Binding-site contacts:
Ligand atom O2 contacts residue ASN103 of chain 1.D at 3.7 Å.
Ligand atom O3 contacts residue GLU102 of chain 1.D at 3.8 Å.
Ligand atom C8 contacts residue TYR140 of chain 1.D at 3.9 Å (hydrophobic).
Ligand atom C8 contacts residue THR199 of chain 1.D at 3.7 Å.
Ligand atom O7 contacts residue LYS98 of chain 1.D at 3.7 Å.
Ligand atom C7 contacts residue ARG165 of chain 1.D at 3.3 Å.
Ligand atom C8 contacts residue ASN103 of chain 1.D at 3.3 Å.
Ligand atom O7 contacts residue TYR140 of chain 1.D at 2.5 Å (h-bond).
Ligand atom O2 contacts residue ASN103 of chain 1.D at 3.0 Å (h-bond).
Ligand atom C6 contacts residue LEU163 of chain 1.D at 3.8 Å (hydrophobic).
Ligand atom O2 contacts residue TYR171 of chain 1.D at 3.3 Å (h-bond).
Ligand atom O7 contacts residue VAL154 of chain 1.D at 3.5 Å.
Ligand atom O7 contacts residue PHE162 of chain 1.D at 3.6 Å.
Ligand atom C2 contacts residue TYR171 of chain 1.D at 3.9 Å (hydrophobic).
Ligand atom C7 contacts residue LYS98 of chain 1.D at 3.5 Å.
Ligand atom C6 contacts residue ALA203 of chain 1.D at 3.8 Å (hydrophobic).
Ligand atom C2 contacts residue TYR171 of chain 1.D at 3.9 Å (hydrophobic).
Ligand atom C8 contacts residue ARG165 of chain 1.D at 3.7 Å.
Ligand atom C7 contacts residue TYR140 of chain 1.D at 3.5 Å (hydrophobic).
Ligand atom C4 contacts residue ASN103 of chain 1.D at 3.9 Å.
Ligand atom N4 contacts residue ARG165 of chain 1.D at 3.9 Å.
Ligand atom C1 contacts residue GLU102 of chain 1.D at 3.4 Å.
Ligand atom C1 contacts residue PHE162 of chain 1.D at 3.7 Å (hydrophobic).
Ligand atom O3 contacts residue ASN103 of chain 1.D at 3.6 Å.
Ligand atom C8 contacts residue ASN168 of chain 1.D at 3.5 Å.
Ligand atom C2 contacts residue GLU102 of chain 1.D at 3.6 Å.
Ligand atom N4 contacts residue GLU102 of chain 1.D at 3.7 Å.
Ligand atom C8 contacts residue LYS98 of chain 1.D at 3.3 Å.
Ligand atom O7 contacts residue ALA159 of chain 1.D at 3.7 Å.
Ligand atom O5 contacts residue PHE162 of chain 1.D at 3.6 Å.
Ligand atom O7 contacts residue ARG165 of chain 1.D at 2.5 Å (salt-bridge).
Ligand atom C6 contacts residue TYR171 of chain 1.D at 3.6 Å (hydrophobic).
Ligand atom O2 contacts residue GLU102 of chain 1.D at 3.3 Å (salt-bridge).
Ligand atom C3 contacts residue GLU102 of chain 1.D at 3.4 Å.
Ligand atom C3 contacts residue PHE162 of chain 1.D at 3.8 Å (hydrophobic).
Ligand atom C6 contacts residue ARG165 of chain 1.D at 3.5 Å.
Ligand atom O3 contacts residue VAL154 of chain 1.D at 3.2 Å.
Ligand atom C8 contacts residue SER207 of chain 1.D at 3.8 Å.
Ligand atom O2 contacts residue ASN202 of chain 1.D at 3.9 Å.
Ligand atom C8 contacts residue ALA100 of chain 1.D at 3.6 Å (hydrophobic).

Sequence of chain 1.D:
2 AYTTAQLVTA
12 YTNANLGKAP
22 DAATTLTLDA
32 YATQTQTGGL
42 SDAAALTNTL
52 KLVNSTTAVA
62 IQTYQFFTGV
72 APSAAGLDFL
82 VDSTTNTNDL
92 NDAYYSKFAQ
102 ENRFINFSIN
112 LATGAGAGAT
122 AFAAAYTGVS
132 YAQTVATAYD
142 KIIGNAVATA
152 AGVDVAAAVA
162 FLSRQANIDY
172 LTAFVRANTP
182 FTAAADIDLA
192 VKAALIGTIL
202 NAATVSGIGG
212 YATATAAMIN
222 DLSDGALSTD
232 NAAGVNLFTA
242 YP

This protein binds this small molecule.
Small molecule (SMILES): CC(=O)N[C@H]1[C@H](O)[C@H](O)[C@@H](O[C@@H]2[C@H](O)[C@H](O[C@@H]3[C@H](O)[C@@H](O[C@@H]4[C@H](O)[C@@H](O[C@@H]5[C@H](O)[C@H](O[C@@H]6[C@H](O)[C@@H](O)O[C@H](C)[C@H]6NC(C)=O)O[C@H](CO)[C@H]5O)O[C@H](C)[C@H]4NC(C)=O)O[C@H](C)[C@H]3NC(C)=O)O[C@H](CO)[C@H]2O)O[C@@H]1C